The protein below binds the small molecule below.
Small molecule (SMILES): CC(=O)N[C@H]1[C@H](O[C@H]2[C@H](O)[C@@H](NC(C)=O)CO[C@@H]2CO)O[C@H](CO)[C@@H](O[C@@H]2O[C@H](CO)[C@@H](O)[C@H](O)[C@@H]2O)[C@@H]1O

Sequence of chain 1.A:
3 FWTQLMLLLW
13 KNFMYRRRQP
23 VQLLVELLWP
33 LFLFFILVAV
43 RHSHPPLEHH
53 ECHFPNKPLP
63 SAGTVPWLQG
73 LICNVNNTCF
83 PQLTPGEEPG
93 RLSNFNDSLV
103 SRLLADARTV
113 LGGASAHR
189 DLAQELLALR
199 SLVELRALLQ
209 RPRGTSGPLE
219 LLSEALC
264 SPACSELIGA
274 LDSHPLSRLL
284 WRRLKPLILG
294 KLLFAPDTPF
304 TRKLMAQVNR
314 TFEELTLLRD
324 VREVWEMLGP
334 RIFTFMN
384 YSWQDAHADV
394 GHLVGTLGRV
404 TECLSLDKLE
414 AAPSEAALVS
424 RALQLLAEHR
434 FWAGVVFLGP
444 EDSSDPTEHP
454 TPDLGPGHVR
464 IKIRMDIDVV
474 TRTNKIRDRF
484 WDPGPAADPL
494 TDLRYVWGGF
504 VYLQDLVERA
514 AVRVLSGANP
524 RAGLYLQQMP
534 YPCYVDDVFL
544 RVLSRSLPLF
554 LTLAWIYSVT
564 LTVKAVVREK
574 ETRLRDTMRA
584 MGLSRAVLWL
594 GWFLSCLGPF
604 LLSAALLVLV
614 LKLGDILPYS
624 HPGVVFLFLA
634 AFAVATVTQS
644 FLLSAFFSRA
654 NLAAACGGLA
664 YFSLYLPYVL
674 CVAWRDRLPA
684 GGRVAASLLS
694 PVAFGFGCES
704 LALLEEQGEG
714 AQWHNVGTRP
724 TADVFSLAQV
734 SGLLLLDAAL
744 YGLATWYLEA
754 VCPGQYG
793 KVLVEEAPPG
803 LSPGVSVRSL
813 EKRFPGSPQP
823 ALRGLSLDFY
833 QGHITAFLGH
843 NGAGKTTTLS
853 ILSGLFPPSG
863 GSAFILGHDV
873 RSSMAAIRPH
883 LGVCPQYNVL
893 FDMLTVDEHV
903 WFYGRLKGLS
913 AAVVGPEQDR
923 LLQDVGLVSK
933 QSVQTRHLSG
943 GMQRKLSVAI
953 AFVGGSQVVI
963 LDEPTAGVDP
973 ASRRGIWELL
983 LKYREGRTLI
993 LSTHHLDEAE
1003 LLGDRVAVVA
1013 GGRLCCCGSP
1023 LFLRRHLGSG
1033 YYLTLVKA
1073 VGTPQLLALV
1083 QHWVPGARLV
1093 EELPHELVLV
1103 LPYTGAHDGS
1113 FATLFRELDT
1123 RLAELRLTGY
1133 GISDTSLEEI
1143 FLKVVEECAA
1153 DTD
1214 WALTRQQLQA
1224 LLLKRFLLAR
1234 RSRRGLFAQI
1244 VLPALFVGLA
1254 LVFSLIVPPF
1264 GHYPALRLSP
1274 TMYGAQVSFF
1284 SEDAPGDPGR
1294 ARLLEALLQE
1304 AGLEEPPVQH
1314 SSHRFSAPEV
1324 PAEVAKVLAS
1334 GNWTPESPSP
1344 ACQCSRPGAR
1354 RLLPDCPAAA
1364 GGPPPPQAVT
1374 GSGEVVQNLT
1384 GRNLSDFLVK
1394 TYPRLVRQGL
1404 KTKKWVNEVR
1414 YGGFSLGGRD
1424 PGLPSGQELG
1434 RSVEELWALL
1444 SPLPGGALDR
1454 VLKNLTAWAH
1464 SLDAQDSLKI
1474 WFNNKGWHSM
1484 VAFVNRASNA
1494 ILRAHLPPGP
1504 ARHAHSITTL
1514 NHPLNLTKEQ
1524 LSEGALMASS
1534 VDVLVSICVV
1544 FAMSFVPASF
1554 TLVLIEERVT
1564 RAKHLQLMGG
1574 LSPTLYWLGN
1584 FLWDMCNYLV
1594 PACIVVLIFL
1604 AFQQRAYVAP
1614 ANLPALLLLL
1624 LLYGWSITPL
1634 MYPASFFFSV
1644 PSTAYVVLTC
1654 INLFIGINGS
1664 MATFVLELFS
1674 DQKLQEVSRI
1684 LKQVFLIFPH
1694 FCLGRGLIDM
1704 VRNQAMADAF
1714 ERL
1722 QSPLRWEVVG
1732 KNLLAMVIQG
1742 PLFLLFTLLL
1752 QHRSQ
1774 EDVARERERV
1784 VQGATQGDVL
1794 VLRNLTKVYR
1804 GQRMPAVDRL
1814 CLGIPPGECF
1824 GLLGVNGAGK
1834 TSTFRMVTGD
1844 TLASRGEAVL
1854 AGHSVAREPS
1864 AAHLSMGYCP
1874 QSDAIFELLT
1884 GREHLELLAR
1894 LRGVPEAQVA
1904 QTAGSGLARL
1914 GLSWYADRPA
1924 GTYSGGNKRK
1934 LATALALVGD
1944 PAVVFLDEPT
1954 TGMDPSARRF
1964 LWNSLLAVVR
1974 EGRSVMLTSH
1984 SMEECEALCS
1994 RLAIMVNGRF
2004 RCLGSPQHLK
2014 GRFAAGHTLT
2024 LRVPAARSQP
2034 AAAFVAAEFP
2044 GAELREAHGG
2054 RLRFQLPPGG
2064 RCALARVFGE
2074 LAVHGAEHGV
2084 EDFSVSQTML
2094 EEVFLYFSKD

Binding-site contacts:
Ligand atom C2 contacts residue ASN1381 of chain 1.A at 2.4 Å.
Ligand atom O7 contacts residue HIS1313 of chain 1.A at 3.1 Å.
Ligand atom C3 contacts residue GLU1285 of chain 1.A at 3.9 Å.
Ligand atom C8 contacts residue HIS1313 of chain 1.A at 3.7 Å.
Ligand atom C5 contacts residue THR1383 of chain 1.A at 3.5 Å.
Ligand atom C1 contacts residue THR1383 of chain 1.A at 4.2 Å.
Ligand atom C1 contacts residue ASN1381 of chain 1.A at 1.4 Å.
Ligand atom C7 contacts residue ASN1381 of chain 1.A at 4.0 Å.
Ligand atom O7 contacts residue SER1314 of chain 1.A at 4.4 Å.
Ligand atom O5 contacts residue GLU1285 of chain 1.A at 4.0 Å.
Ligand atom C4 contacts residue GLU1285 of chain 1.A at 4.3 Å.
Ligand atom C3 contacts residue ASN1381 of chain 1.A at 3.8 Å.
Ligand atom C7 contacts residue HIS1313 of chain 1.A at 3.5 Å.
Ligand atom O6 contacts residue THR1383 of chain 1.A at 3.9 Å.
Ligand atom C1 contacts residue GLU1285 of chain 1.A at 3.5 Å.
Ligand atom C5 contacts residue GLU1285 of chain 1.A at 3.8 Å.
Ligand atom O5 contacts residue THR1383 of chain 1.A at 3.5 Å.
Ligand atom O5 contacts residue ASN1381 of chain 1.A at 2.4 Å (h-bond).
Ligand atom N2 contacts residue GLU1285 of chain 1.A at 4.2 Å.
Ligand atom N2 contacts residue PHE1283 of chain 1.A at 4.2 Å.
Ligand atom C6 contacts residue THR1383 of chain 1.A at 3.5 Å.
Ligand atom N2 contacts residue ASN1381 of chain 1.A at 2.9 Å (h-bond).
Ligand atom C4 contacts residue ASN1381 of chain 1.A at 4.2 Å.
Ligand atom C2 contacts residue GLU1285 of chain 1.A at 4.0 Å.
Ligand atom N2 contacts residue HIS1313 of chain 1.A at 4.4 Å.
Ligand atom C5 contacts residue ASN1381 of chain 1.A at 3.7 Å.